Binding-site contacts:
Ligand atom CL14 contacts residue PHE273 of chain 2.A at 3.8 Å.
Ligand atom N16 contacts residue ALA122 of chain 2.A at 3.6 Å.
Ligand atom C9 contacts residue ALA122 of chain 2.A at 3.6 Å (hydrophobic).
Ligand atom C13 contacts residue TYR182 of chain 2.A at 4.0 Å (hydrophobic).
Ligand atom CL14 contacts residue TYR172 of chain 2.A at 3.6 Å.
Ligand atom C12 contacts residue ILE228 of chain 2.A at 4.1 Å (hydrophobic).
Ligand atom C5 contacts residue ALA225 of chain 2.A at 3.5 Å (hydrophobic).
Ligand atom C3 contacts residue TYR182 of chain 2.A at 3.3 Å (hydrophobic).
Ligand atom O17 contacts residue NAD1 of chain 2.C at 2.6 Å (h-bond).
Ligand atom CL14 contacts residue NAD1 of chain 2.C at 3.5 Å.
Ligand atom C5 contacts residue ILE274 of chain 2.A at 4.0 Å (hydrophobic).
Ligand atom C12 contacts residue MET186 of chain 2.A at 3.9 Å (hydrophobic).
Ligand atom C1 contacts residue NAD1 of chain 2.C at 3.5 Å.
Ligand atom C6 contacts residue ILE228 of chain 2.A at 3.9 Å (hydrophobic).
Ligand atom C10 contacts residue ALA224 of chain 2.A at 3.8 Å (hydrophobic).
Ligand atom C2 contacts residue TYR182 of chain 2.A at 3.4 Å (hydrophobic).
Ligand atom N16 contacts residue ALA224 of chain 2.A at 3.1 Å.
Ligand atom C2 contacts residue NAD1 of chain 2.C at 3.5 Å.
Ligand atom CL14 contacts residue ILE274 of chain 2.A at 4.0 Å.
Ligand atom CL15 contacts residue MET186 of chain 2.A at 4.1 Å.
Ligand atom C6 contacts residue ALA225 of chain 2.A at 3.6 Å (hydrophobic).
Ligand atom C6 contacts residue NAD1 of chain 2.C at 3.4 Å.
Ligand atom C8 contacts residue NAD1 of chain 2.C at 3.9 Å.
Ligand atom C13 contacts residue ILE228 of chain 2.A at 3.7 Å (hydrophobic).
Ligand atom C3 contacts residue TYR172 of chain 2.A at 3.9 Å (hydrophobic).
Ligand atom O17 contacts residue TYR182 of chain 2.A at 2.4 Å (h-bond).
Ligand atom C3 contacts residue NAD1 of chain 2.C at 3.4 Å.
Ligand atom CL15 contacts residue ASN123 of chain 2.A at 3.8 Å.
Ligand atom C5 contacts residue ILE228 of chain 2.A at 3.8 Å (hydrophobic).
Ligand atom CL15 contacts residue ALA124 of chain 2.A at 3.3 Å.
Ligand atom CL15 contacts residue VAL127 of chain 2.A at 3.8 Å.
Ligand atom C4 contacts residue NAD1 of chain 2.C at 3.3 Å.
Ligand atom O7 contacts residue NAD1 of chain 2.C at 3.2 Å.
Ligand atom C12 contacts residue VAL127 of chain 2.A at 3.9 Å (hydrophobic).
Ligand atom C8 contacts residue ALA224 of chain 2.A at 3.9 Å (hydrophobic).
Ligand atom C5 contacts residue NAD1 of chain 2.C at 3.0 Å.
Ligand atom O17 contacts residue LYS190 of chain 2.A at 3.9 Å.
Ligand atom N16 contacts residue NAD1 of chain 2.C at 3.5 Å (h-bond).
Ligand atom C10 contacts residue ALA122 of chain 2.A at 3.6 Å (hydrophobic).
Ligand atom C9 contacts residue ALA224 of chain 2.A at 3.3 Å (hydrophobic).

Sequence of chain 2.A:
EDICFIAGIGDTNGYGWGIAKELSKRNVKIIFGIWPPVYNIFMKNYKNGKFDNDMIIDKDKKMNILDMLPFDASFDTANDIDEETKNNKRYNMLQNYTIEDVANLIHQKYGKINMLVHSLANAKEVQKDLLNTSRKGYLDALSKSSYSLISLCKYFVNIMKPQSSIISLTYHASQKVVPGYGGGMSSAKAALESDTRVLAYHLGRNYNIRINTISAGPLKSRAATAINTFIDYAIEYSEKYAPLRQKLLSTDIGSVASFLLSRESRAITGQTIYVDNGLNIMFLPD

The protein below binds the small molecule below.
Small molecule (SMILES): Nc1cc(Cl)ccc1Oc1ccc(Cl)cc1O